Binding-site contacts:
Ligand atom O3B contacts residue GLY142 of chain 29.B at 3.5 Å (h-bond).
Ligand atom O3G contacts residue MG1 of chain 29.F at 2.5 Å.
Ligand atom O1G contacts residue THR143 of chain 29.B at 3.4 Å.
Ligand atom N1 contacts residue TYR222 of chain 29.B at 3.2 Å.
Ligand atom PB contacts residue THR143 of chain 29.B at 3.3 Å.
Ligand atom C6 contacts residue TYR222 of chain 29.B at 3.7 Å (hydrophobic).
Ligand atom PB contacts residue MG1 of chain 29.F at 3.7 Å.
Ligand atom C6 contacts residue GLN15 of chain 29.B at 3.6 Å.
Ligand atom N1 contacts residue ASN226 of chain 29.B at 2.7 Å (h-bond).
Ligand atom PB contacts residue GLY10 of chain 29.B at 3.9 Å.
Ligand atom O1G contacts residue ALA97 of chain 29.B at 3.0 Å (h-bond).
Ligand atom C6 contacts residue ASN226 of chain 29.B at 3.3 Å.
Ligand atom O2B contacts residue THR143 of chain 29.B at 2.7 Å (h-bond).
Ligand atom O1B contacts residue GLY10 of chain 29.B at 3.7 Å.
Ligand atom O2A contacts residue GLN11 of chain 29.B at 3.5 Å (h-bond).
Ligand atom N3 contacts residue VAL169 of chain 29.B at 3.8 Å.
Ligand atom PG contacts residue GLY142 of chain 29.B at 3.9 Å.
Ligand atom N2 contacts residue ASN226 of chain 29.B at 2.9 Å (h-bond).
Ligand atom O2G contacts residue GLY142 of chain 29.B at 3.0 Å (h-bond).
Ligand atom C2 contacts residue ASN204 of chain 29.B at 3.4 Å.
Ligand atom N2 contacts residue ASN204 of chain 29.B at 2.6 Å (h-bond).
Ligand atom C4' contacts residue SER138 of chain 29.B at 3.2 Å.
Ligand atom C2 contacts residue ASN226 of chain 29.B at 3.6 Å.
Ligand atom O6 contacts residue TYR222 of chain 29.B at 3.8 Å.
Ligand atom O2B contacts residue GLY10 of chain 29.B at 3.2 Å.
Ligand atom N3 contacts residue ASN204 of chain 29.B at 3.0 Å (h-bond).
Ligand atom C2 contacts residue TYR222 of chain 29.B at 3.5 Å (hydrophobic).
Ligand atom O4' contacts residue SER138 of chain 29.B at 3.3 Å (h-bond).
Ligand atom O1A contacts residue GLN11 of chain 29.B at 3.1 Å.
Ligand atom O2G contacts residue ASN99 of chain 29.B at 2.9 Å (h-bond).
Ligand atom PG contacts residue MG1 of chain 29.F at 3.5 Å.
Ligand atom O3' contacts residue GLU181 of chain 29.B at 3.3 Å (salt-bridge).
Ligand atom O2B contacts residue GLY144 of chain 29.B at 2.7 Å (h-bond).
Ligand atom O3B contacts residue MG1 of chain 29.F at 3.8 Å.
Ligand atom O2A contacts residue CYS12 of chain 29.B at 3.3 Å (h-bond).
Ligand atom O3B contacts residue THR143 of chain 29.B at 3.1 Å (h-bond).
Ligand atom O6 contacts residue ASN226 of chain 29.B at 3.1 Å (h-bond).
Ligand atom O1B contacts residue MG1 of chain 29.F at 2.4 Å.
Ligand atom O1B contacts residue GLN11 of chain 29.B at 3.2 Å (h-bond).
Ligand atom O6 contacts residue GLN15 of chain 29.B at 2.5 Å (h-bond).

A small-molecule ligand and the protein it binds are described below.
Small molecule (SMILES): Nc1nc2c(ncn2[C@@H]2O[C@H](CO[P](=O)(O)C[P](=O)(O)OP(=O)(O)O)[C@@H](O)[C@H]2O)c(=O)[nH]1

Sequence of chain 29.B:
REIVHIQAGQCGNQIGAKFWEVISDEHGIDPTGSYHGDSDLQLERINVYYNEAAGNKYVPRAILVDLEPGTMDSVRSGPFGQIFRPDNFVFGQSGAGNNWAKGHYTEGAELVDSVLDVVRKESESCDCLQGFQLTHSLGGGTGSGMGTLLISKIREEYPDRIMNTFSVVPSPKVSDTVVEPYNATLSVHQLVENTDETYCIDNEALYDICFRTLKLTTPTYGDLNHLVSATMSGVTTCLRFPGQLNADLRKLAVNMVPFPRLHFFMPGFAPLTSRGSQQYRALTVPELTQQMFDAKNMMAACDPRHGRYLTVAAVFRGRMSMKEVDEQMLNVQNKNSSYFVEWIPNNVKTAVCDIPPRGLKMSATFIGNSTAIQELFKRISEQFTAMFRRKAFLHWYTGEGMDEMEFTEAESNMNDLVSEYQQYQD